Sequence of chain 1.A:
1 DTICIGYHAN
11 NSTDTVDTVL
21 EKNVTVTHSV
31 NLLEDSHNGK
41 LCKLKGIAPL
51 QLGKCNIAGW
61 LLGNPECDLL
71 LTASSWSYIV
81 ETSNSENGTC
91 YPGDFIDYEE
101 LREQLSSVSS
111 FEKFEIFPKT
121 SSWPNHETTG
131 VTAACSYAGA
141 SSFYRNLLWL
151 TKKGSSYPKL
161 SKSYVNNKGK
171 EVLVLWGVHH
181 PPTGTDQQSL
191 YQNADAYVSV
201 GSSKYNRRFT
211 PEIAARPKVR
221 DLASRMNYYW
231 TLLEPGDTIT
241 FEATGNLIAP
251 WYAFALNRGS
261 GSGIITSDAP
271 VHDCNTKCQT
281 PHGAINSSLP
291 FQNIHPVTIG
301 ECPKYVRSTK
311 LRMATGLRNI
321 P

A small-molecule ligand and the protein it binds are described below.
Small molecule (SMILES): CC(=O)N[C@@H]1[C@@H](O)[C@H](O[C@@H]2O[C@H](CO[C@]3(C(=O)O)C[C@H](O)[C@@H](NC(C)=O)[C@H]([C@H](O)[C@H](O)CO)O3)[C@H](O)[C@H](O)[C@H]2O)[C@@H](CO)O[C@H]1O

Binding-site contacts:
Ligand atom C7 contacts residue TRP149 of chain 1.A at 4.0 Å (hydrophobic).
Ligand atom O3 contacts residue ASP221 of chain 1.A at 3.4 Å (salt-bridge).
Ligand atom O3 contacts residue LYS218 of chain 1.A at 2.6 Å (salt-bridge).
Ligand atom O10 contacts residue LEU190 of chain 1.A at 3.5 Å.
Ligand atom O4 contacts residue VAL131 of chain 1.A at 3.6 Å.
Ligand atom C10 contacts residue VAL131 of chain 1.A at 3.9 Å (hydrophobic).
Ligand atom C3 contacts residue LYS218 of chain 1.A at 3.9 Å.
Ligand atom O1B contacts residue LEU222 of chain 1.A at 3.6 Å.
Ligand atom O8 contacts residue TRP149 of chain 1.A at 3.6 Å.
Ligand atom C5 contacts residue VAL131 of chain 1.A at 3.7 Å (hydrophobic).
Ligand atom C1 contacts residue ALA133 of chain 1.A at 3.7 Å (hydrophobic).
Ligand atom C8 contacts residue SER189 of chain 1.A at 3.6 Å.
Ligand atom O9 contacts residue TYR91 of chain 1.A at 3.0 Å (h-bond).
Ligand atom C4 contacts residue ASP221 of chain 1.A at 3.3 Å.
Ligand atom O9 contacts residue HIS179 of chain 1.A at 3.1 Å (h-bond).
Ligand atom O4 contacts residue LEU222 of chain 1.A at 3.5 Å.
Ligand atom N5 contacts residue VAL131 of chain 1.A at 3.0 Å (h-bond).
Ligand atom O8 contacts residue TYR91 of chain 1.A at 2.8 Å (h-bond).
Ligand atom O1A contacts residue THR132 of chain 1.A at 3.5 Å.
Ligand atom C1 contacts residue THR132 of chain 1.A at 3.5 Å.
Ligand atom O2 contacts residue LYS218 of chain 1.A at 3.6 Å.
Ligand atom C11 contacts residue GLY130 of chain 1.A at 3.6 Å.
Ligand atom C9 contacts residue HIS179 of chain 1.A at 3.5 Å.
Ligand atom O9 contacts residue PRO182 of chain 1.A at 4.0 Å.
Ligand atom C7 contacts residue ASP186 of chain 1.A at 3.8 Å.
Ligand atom O9 contacts residue SER224 of chain 1.A at 2.9 Å (h-bond).
Ligand atom O1B contacts residue ALA133 of chain 1.A at 3.8 Å.
Ligand atom C9 contacts residue TYR91 of chain 1.A at 3.5 Å (hydrophobic).
Ligand atom O1A contacts residue ALA133 of chain 1.A at 2.8 Å (h-bond).
Ligand atom C3 contacts residue ASP221 of chain 1.A at 3.9 Å.
Ligand atom N2 contacts residue ASP186 of chain 1.A at 3.1 Å (salt-bridge).
Ligand atom O4 contacts residue ASP221 of chain 1.A at 2.5 Å (salt-bridge).
Ligand atom C8 contacts residue TYR91 of chain 1.A at 3.7 Å (hydrophobic).
Ligand atom O1B contacts residue THR132 of chain 1.A at 2.6 Å (h-bond).
Ligand atom C8 contacts residue ASP186 of chain 1.A at 3.5 Å.
Ligand atom C11 contacts residue TRP149 of chain 1.A at 3.9 Å (hydrophobic).
Ligand atom C6 contacts residue LEU222 of chain 1.A at 4.0 Å (hydrophobic).
Ligand atom C4 contacts residue VAL131 of chain 1.A at 3.4 Å (hydrophobic).
Ligand atom O8 contacts residue LEU222 of chain 1.A at 3.7 Å.
Ligand atom N5 contacts residue TRP149 of chain 1.A at 4.0 Å.